Sequence of chain 1.B:
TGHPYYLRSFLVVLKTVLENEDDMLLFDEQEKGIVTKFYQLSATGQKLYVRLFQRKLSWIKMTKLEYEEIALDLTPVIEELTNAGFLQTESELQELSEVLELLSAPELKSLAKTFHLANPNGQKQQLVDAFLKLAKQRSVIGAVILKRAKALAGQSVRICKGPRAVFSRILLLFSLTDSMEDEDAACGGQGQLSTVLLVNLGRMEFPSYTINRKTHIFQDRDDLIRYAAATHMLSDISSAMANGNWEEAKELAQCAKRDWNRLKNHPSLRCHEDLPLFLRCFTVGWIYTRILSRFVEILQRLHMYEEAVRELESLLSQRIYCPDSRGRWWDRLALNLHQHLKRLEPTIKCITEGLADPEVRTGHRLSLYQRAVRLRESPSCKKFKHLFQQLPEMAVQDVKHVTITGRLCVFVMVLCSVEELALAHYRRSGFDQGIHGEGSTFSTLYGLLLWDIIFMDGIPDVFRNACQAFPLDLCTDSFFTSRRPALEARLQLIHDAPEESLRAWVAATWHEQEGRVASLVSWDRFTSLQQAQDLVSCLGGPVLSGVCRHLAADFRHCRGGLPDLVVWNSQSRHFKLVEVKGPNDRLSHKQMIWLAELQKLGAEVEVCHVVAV

Binding-site contacts:
Ligand atom P contacts residue ARG67 of chain 1.B at 3.8 Å.
Ligand atom OP1 contacts residue TYR79 of chain 1.B at 2.9 Å (h-bond).
Ligand atom OP1 contacts residue ARG67 of chain 1.B at 4.0 Å.
Ligand atom OP2 contacts residue TYR17 of chain 1.B at 2.7 Å (h-bond).
Ligand atom C3' contacts residue ARG67 of chain 1.B at 3.5 Å.
Ligand atom O5' contacts residue ARG63 of chain 1.B at 4.0 Å.
Ligand atom P contacts residue TYR79 of chain 1.B at 3.6 Å.
Ligand atom O5' contacts residue ARG67 of chain 1.B at 3.4 Å.
Ligand atom OP1 contacts residue LYS68 of chain 1.B at 3.2 Å (salt-bridge).
Ligand atom C5 contacts residue TYR17 of chain 1.B at 3.8 Å (hydrophobic).
Ligand atom OP2 contacts residue ARG63 of chain 1.B at 2.7 Å (salt-bridge).
Ligand atom O3' contacts residue TYR17 of chain 1.B at 4.2 Å.
Ligand atom C2' contacts residue TYR17 of chain 1.B at 4.0 Å (hydrophobic).
Ligand atom C6 contacts residue TYR17 of chain 1.B at 3.2 Å (hydrophobic).
Ligand atom C2' contacts residue VAL211 of chain 1.B at 3.7 Å (hydrophobic).
Ligand atom C2' contacts residue TYR17 of chain 1.B at 3.6 Å (hydrophobic).
Ligand atom C3' contacts residue ARG63 of chain 1.B at 3.8 Å.
Ligand atom C5' contacts residue ARG67 of chain 1.B at 3.5 Å.
Ligand atom C5' contacts residue ARG63 of chain 1.B at 4.2 Å.
Ligand atom OP2 contacts residue LYS68 of chain 1.B at 2.9 Å (salt-bridge).
Ligand atom C6 contacts residue VAL211 of chain 1.B at 4.0 Å (hydrophobic).
Ligand atom N4 contacts residue THR207 of chain 1.B at 3.5 Å (h-bond).
Ligand atom OP2 contacts residue TYR79 of chain 1.B at 3.4 Å (h-bond).
Ligand atom C4' contacts residue ARG67 of chain 1.B at 4.1 Å.
Ligand atom P contacts residue TYR17 of chain 1.B at 3.6 Å.
Ligand atom OP2 contacts residue ARG67 of chain 1.B at 3.2 Å.
Ligand atom P contacts residue ARG63 of chain 1.B at 3.8 Å.
Ligand atom O5' contacts residue TYR17 of chain 1.B at 3.3 Å (h-bond).
Ligand atom P contacts residue ARG67 of chain 1.B at 3.9 Å.
Ligand atom C3' contacts residue TYR17 of chain 1.B at 4.0 Å (hydrophobic).
Ligand atom C2 contacts residue THR207 of chain 1.B at 4.1 Å.
Ligand atom N3 contacts residue THR207 of chain 1.B at 3.5 Å.
Ligand atom P contacts residue LYS68 of chain 1.B at 3.9 Å.
Ligand atom C3' contacts residue TYR17 of chain 1.B at 3.9 Å (hydrophobic).
Ligand atom OP1 contacts residue ARG67 of chain 1.B at 2.9 Å (salt-bridge).
Ligand atom OP2 contacts residue ARG67 of chain 1.B at 3.9 Å.
Ligand atom OP1 contacts residue ARG63 of chain 1.B at 4.0 Å.
Ligand atom C4 contacts residue THR207 of chain 1.B at 4.0 Å.
Ligand atom N1 contacts residue VAL211 of chain 1.B at 3.9 Å.
Ligand atom O3' contacts residue ARG67 of chain 1.B at 3.7 Å.

A small-molecule ligand and the protein it binds are described below.
Small molecule (SMILES): Cc1cn([C@H]2C[C@H](O[P](=O)(O)OC[C@H]3O[C@@H](n4ccc(N)nc4=O)C[C@@H]3O)[C@@H](CO[P](=O)(O)O[C@H]3C[C@H](n4ccc(N)nc4=O)O[C@@H]3CO[P](=O)(O)O[C@H]3C[C@H](n4ccc(N)nc4=O)O[C@@H]3CO[P](=O)(O)O[C@H]3C[C@H](n4cc(C)c(=O)[nH]c4=O)O[C@@H]3CO[P](=O)(O)O[C@H]3C[C@H](n4ccc(N)nc4=O)O[C@@H]3CO[P](=O)(O)O[C@H]3C[C@H](n4cnc5c(N)ncnc54)O[C@@H]3CO[P](=O)(O)O[C@H]3C[C@H](n4cnc5c(=O)nc(N)[nH]c54)O[C@@H]3CO[P](=O)(O)O[C@H]3C[C@H](n4cnc5c(N)ncnc54)O[C@@H]3COP(=O)=O)O2)c(=O)[nH]c1=O